Sequence of chain 3.A:
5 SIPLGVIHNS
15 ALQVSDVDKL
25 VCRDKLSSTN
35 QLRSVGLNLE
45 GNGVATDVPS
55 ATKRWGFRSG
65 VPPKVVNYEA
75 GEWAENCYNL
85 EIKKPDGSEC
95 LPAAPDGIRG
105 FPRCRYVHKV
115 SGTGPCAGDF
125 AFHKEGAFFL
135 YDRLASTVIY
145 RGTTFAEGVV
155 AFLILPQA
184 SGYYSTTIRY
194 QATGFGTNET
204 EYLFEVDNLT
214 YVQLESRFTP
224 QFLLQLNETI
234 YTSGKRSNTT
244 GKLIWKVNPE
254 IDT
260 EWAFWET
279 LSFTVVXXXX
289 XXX

Binding-site contacts:
Ligand atom C8 contacts residue THR190 of chain 3.A at 3.4 Å.
Ligand atom C6 contacts residue TYR234 of chain 3.A at 3.6 Å (hydrophobic).
Ligand atom O5 contacts residue TYR234 of chain 3.A at 3.4 Å.
Ligand atom C4 contacts residue ASN230 of chain 3.A at 4.2 Å.
Ligand atom O7 contacts residue LEU227 of chain 3.A at 3.6 Å.
Ligand atom O7 contacts residue ASN230 of chain 3.A at 3.9 Å.
Ligand atom C8 contacts residue LEU227 of chain 3.A at 4.0 Å (hydrophobic).
Ligand atom C1 contacts residue ASN230 of chain 3.A at 1.4 Å.
Ligand atom C5 contacts residue TYR234 of chain 3.A at 3.6 Å (hydrophobic).
Ligand atom C1 contacts residue TYR234 of chain 3.A at 3.6 Å (hydrophobic).
Ligand atom C5 contacts residue ASN230 of chain 3.A at 3.7 Å.
Ligand atom O5 contacts residue GLU231 of chain 3.A at 4.3 Å.
Ligand atom C7 contacts residue LEU227 of chain 3.A at 4.1 Å (hydrophobic).
Ligand atom C7 contacts residue ASN230 of chain 3.A at 3.6 Å.
Ligand atom C2 contacts residue ASN230 of chain 3.A at 2.5 Å.
Ligand atom O5 contacts residue ASN230 of chain 3.A at 2.4 Å (h-bond).
Ligand atom O7 contacts residue THR189 of chain 3.A at 4.3 Å.
Ligand atom C3 contacts residue ASN230 of chain 3.A at 3.8 Å.
Ligand atom N2 contacts residue ASN230 of chain 3.A at 2.9 Å (h-bond).

This small molecule binds to this protein.
Small molecule (SMILES): CC(=O)N[C@@H]1[C@@H](O)[C@H](O)[C@@H](CO)O[C@H]1O